Binding-site contacts:
Ligand atom C1 contacts residue ASN699 of chain 1.B at 3.1 Å.
Ligand atom O4 contacts residue LEU904 of chain 1.B at 4.3 Å.
Ligand atom C8 contacts residue LEU904 of chain 1.B at 4.1 Å (hydrophobic).
Ligand atom O7 contacts residue ASN699 of chain 1.B at 4.3 Å.
Ligand atom C6 contacts residue GLN908 of chain 1.B at 4.3 Å.
Ligand atom O6 contacts residue LEU904 of chain 1.B at 4.4 Å.
Ligand atom C5 contacts residue ASN699 of chain 1.B at 4.2 Å.
Ligand atom O6 contacts residue GLN908 of chain 1.B at 3.0 Å (h-bond).
Ligand atom O6 contacts residue ASN699 of chain 1.B at 4.1 Å.
Ligand atom C5 contacts residue LEU904 of chain 1.B at 4.2 Å (hydrophobic).
Ligand atom O7 contacts residue LEU904 of chain 1.B at 3.7 Å.
Ligand atom C1 contacts residue GLN1053 of chain 1.B at 4.5 Å.
Ligand atom O7 contacts residue GLN1053 of chain 1.B at 3.7 Å.
Ligand atom C7 contacts residue LEU904 of chain 1.B at 4.0 Å (hydrophobic).
Ligand atom O5 contacts residue ASN699 of chain 1.B at 3.0 Å (h-bond).
Ligand atom O5 contacts residue GLN1053 of chain 1.B at 4.1 Å.
Ligand atom C2 contacts residue ASN699 of chain 1.B at 4.4 Å.

Sequence of chain 1.B:
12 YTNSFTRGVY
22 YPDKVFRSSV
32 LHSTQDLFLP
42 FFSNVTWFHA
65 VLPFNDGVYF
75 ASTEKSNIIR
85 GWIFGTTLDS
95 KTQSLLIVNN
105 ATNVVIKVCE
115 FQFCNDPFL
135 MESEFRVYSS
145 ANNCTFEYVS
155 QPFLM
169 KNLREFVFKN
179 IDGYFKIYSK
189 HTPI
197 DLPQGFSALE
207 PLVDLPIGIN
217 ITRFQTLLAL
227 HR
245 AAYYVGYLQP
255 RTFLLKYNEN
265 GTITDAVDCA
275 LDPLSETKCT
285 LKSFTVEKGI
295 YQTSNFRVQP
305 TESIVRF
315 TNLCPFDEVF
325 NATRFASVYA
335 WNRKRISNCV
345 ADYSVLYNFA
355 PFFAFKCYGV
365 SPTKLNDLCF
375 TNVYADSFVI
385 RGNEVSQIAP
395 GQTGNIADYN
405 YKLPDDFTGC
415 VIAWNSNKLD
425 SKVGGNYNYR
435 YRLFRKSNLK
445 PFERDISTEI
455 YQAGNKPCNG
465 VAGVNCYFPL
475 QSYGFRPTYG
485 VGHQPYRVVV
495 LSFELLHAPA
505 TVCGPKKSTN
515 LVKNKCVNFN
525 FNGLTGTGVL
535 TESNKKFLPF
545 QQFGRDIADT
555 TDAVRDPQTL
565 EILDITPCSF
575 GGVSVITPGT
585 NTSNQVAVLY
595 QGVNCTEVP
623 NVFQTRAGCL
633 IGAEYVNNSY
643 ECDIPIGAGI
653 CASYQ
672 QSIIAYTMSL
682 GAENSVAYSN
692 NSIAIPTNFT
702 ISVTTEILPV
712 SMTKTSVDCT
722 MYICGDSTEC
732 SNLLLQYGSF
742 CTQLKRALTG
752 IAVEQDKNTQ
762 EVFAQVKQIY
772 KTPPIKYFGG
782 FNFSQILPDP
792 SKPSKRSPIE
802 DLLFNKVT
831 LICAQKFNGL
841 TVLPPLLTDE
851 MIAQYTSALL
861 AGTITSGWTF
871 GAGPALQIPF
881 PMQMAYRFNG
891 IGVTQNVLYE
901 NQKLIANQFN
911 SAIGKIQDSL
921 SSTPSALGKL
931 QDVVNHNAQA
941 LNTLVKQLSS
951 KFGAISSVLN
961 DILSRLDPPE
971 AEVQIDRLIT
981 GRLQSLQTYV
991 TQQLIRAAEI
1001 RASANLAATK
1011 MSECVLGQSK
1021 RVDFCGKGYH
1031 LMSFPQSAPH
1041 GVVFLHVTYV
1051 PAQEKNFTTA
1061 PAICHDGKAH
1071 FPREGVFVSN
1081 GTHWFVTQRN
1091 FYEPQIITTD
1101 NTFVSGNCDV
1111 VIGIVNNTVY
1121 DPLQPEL

This small molecule binds to this protein.
Small molecule (SMILES): CC(=O)N[C@H]1[C@H](O[C@H]2[C@H](O)[C@@H](NC(C)=O)CO[C@@H]2CO)O[C@H](CO)[C@@H](O)[C@@H]1O